Sequence of chain 3.A:
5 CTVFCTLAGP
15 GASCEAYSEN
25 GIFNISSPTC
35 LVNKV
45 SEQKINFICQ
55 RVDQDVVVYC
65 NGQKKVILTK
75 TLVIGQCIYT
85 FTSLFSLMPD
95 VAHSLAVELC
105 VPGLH

Sequence of chain 1.A:
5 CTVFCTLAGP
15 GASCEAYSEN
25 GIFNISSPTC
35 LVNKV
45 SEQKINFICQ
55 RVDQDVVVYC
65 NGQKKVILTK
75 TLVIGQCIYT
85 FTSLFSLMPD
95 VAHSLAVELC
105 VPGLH

This protein binds this small molecule.
Small molecule (SMILES): O=c1ccn([C@@H]2O[C@H](CO[P](=O)(O)O[C@H]3[C@@H](O)[C@H](n4ccc(=O)[nH]c4=O)O[C@@H]3CO[P](=O)(O)O[C@H]3[C@@H](O)[C@H](n4ccc(=O)[nH]c4=O)O[C@@H]3COP(=O)(O)O)[C@@H](OP(=O)(O)O)[C@H]2O)c(=O)[nH]1

Binding-site contacts:
Ligand atom P contacts residue LYS69 of chain 1.A at 3.4 Å.
Ligand atom O5' contacts residue GLN67 of chain 1.A at 3.4 Å (h-bond).
Ligand atom OP2 contacts residue LYS69 of chain 1.A at 3.1 Å.
Ligand atom P contacts residue ARG55 of chain 3.A at 3.6 Å.
Ligand atom O2 contacts residue PHE8 of chain 1.A at 3.4 Å.
Ligand atom O4' contacts residue VAL105 of chain 1.A at 3.5 Å.
Ligand atom O2 contacts residue CYS9 of chain 1.A at 2.8 Å (h-bond).
Ligand atom OP2 contacts residue THR6 of chain 1.A at 3.4 Å.
Ligand atom O3' contacts residue VAL7 of chain 1.A at 3.2 Å (h-bond).
Ligand atom O2 contacts residue VAL70 of chain 1.A at 3.3 Å (h-bond).
Ligand atom O4 contacts residue VAL70 of chain 1.A at 3.5 Å (h-bond).
Ligand atom O3' contacts residue VAL105 of chain 1.A at 3.4 Å.
Ligand atom N3 contacts residue LEU76 of chain 1.A at 3.4 Å.
Ligand atom O2 contacts residue ASP57 of chain 3.A at 3.4 Å (salt-bridge).
Ligand atom C6 contacts residue VAL105 of chain 1.A at 3.6 Å (hydrophobic).
Ligand atom O5' contacts residue LYS69 of chain 1.A at 3.3 Å (salt-bridge).
Ligand atom C2 contacts residue ASP57 of chain 3.A at 3.5 Å.
Ligand atom OP2 contacts residue ARG55 of chain 3.A at 2.8 Å (salt-bridge).
Ligand atom O4 contacts residue GLY79 of chain 1.A at 3.6 Å.
Ligand atom O4 contacts residue THR75 of chain 1.A at 2.9 Å (h-bond).
Ligand atom N3 contacts residue VAL101 of chain 1.A at 3.5 Å.
Ligand atom O2' contacts residue GLN54 of chain 3.A at 3.0 Å (h-bond).
Ligand atom OP2 contacts residue VAL7 of chain 1.A at 3.1 Å (h-bond).
Ligand atom C2' contacts residue VAL7 of chain 1.A at 3.5 Å (hydrophobic).
Ligand atom O2' contacts residue PRO14 of chain 3.A at 3.4 Å.
Ligand atom O2' contacts residue PHE8 of chain 1.A at 3.4 Å.
Ligand atom N3 contacts residue CYS9 of chain 1.A at 2.9 Å (h-bond).
Ligand atom C2 contacts residue VAL70 of chain 1.A at 3.4 Å (hydrophobic).
Ligand atom OP1 contacts residue GLN54 of chain 3.A at 3.1 Å (h-bond).
Ligand atom O4 contacts residue LEU72 of chain 1.A at 3.1 Å (h-bond).
Ligand atom O2 contacts residue ILE71 of chain 1.A at 3.3 Å.
Ligand atom OP1 contacts residue LYS69 of chain 1.A at 2.4 Å (salt-bridge).
Ligand atom N3 contacts residue VAL70 of chain 1.A at 2.7 Å (h-bond).
Ligand atom O4 contacts residue PRO14 of chain 3.A at 3.3 Å.
Ligand atom O2' contacts residue VAL7 of chain 1.A at 2.5 Å (h-bond).
Ligand atom C2 contacts residue CYS9 of chain 1.A at 3.6 Å (hydrophobic).
Ligand atom N3 contacts residue ASP57 of chain 3.A at 2.8 Å (salt-bridge).
Ligand atom C2' contacts residue GLN54 of chain 3.A at 3.6 Å.
Ligand atom C4 contacts residue VAL70 of chain 1.A at 3.5 Å (hydrophobic).
Ligand atom OP1 contacts residue ARG55 of chain 3.A at 3.1 Å (salt-bridge).